The protein below binds the small molecule below.
Small molecule (SMILES): CC(=O)N[C@@H]1[C@@H](O)[C@H](O)[C@@H](CO)O[C@H]1O

Binding-site contacts:
Ligand atom C3 contacts residue ASN165 of chain 1.B at 3.8 Å.
Ligand atom C6 contacts residue ASN165 of chain 1.B at 4.4 Å.
Ligand atom C5 contacts residue ASN165 of chain 1.B at 3.7 Å.
Ligand atom N2 contacts residue ASN165 of chain 1.B at 2.9 Å (h-bond).
Ligand atom O5 contacts residue ASN165 of chain 1.B at 2.4 Å (h-bond).
Ligand atom O6 contacts residue ASN164 of chain 1.B at 4.3 Å.
Ligand atom O5 contacts residue GLU132 of chain 1.B at 4.0 Å.
Ligand atom C7 contacts residue ASN165 of chain 1.B at 3.9 Å.
Ligand atom C1 contacts residue ASN165 of chain 1.B at 1.4 Å.
Ligand atom C1 contacts residue GLU132 of chain 1.B at 3.6 Å.
Ligand atom O6 contacts residue ASN165 of chain 1.B at 3.8 Å.
Ligand atom C4 contacts residue ASN165 of chain 1.B at 4.3 Å.
Ligand atom C2 contacts residue ASN165 of chain 1.B at 2.5 Å.

Sequence of chain 1.B:
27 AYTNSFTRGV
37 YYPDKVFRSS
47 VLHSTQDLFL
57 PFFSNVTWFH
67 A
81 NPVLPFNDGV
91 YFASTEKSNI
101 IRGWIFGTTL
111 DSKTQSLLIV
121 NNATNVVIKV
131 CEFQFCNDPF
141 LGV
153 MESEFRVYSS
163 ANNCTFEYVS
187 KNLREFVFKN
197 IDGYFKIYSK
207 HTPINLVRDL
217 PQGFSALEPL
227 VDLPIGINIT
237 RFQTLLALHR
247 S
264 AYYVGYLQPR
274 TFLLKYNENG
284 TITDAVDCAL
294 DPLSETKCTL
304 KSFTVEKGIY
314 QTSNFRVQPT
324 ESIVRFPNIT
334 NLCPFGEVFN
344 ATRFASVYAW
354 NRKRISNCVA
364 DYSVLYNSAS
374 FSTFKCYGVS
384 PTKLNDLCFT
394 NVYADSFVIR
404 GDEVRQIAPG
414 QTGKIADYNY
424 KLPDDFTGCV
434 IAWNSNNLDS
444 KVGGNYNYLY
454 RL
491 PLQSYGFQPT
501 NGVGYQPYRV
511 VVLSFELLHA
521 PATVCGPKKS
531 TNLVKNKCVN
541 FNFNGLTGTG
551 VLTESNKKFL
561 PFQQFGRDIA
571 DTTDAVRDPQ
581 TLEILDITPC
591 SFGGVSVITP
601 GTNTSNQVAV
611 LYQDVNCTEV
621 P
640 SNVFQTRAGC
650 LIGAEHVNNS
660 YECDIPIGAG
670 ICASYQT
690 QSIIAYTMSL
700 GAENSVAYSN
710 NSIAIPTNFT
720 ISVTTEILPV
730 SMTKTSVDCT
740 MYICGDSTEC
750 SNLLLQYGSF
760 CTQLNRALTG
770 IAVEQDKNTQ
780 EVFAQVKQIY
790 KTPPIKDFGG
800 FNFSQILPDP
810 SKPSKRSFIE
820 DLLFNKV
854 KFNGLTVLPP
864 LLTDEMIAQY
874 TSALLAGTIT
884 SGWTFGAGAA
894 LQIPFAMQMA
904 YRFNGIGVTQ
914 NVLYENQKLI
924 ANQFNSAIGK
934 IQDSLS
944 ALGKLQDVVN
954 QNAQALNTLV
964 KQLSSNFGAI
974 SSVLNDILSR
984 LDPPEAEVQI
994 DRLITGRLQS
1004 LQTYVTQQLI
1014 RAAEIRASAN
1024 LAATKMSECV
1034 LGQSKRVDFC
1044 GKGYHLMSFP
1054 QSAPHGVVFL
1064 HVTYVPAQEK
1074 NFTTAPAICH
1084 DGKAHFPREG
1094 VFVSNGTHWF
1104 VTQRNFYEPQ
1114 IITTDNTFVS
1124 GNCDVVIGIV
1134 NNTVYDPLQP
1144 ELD